This small molecule binds to this protein.
Small molecule (SMILES): CC/C(C)=C1\OC(=O)[C@H](C)[C@H](O)[C@H](Cc2cccnc2)NC(=O)[C@@H](NC(=O)c2ncccc2O)[C@@H](C)OC1=O

Binding-site contacts:
Ligand atom CBL contacts residue PHE149 of chain 2.E at 3.8 Å (hydrophobic).
Ligand atom OAI contacts residue GLY96 of chain 2.E at 3.4 Å.
Ligand atom CBK contacts residue PHE149 of chain 2.E at 3.6 Å (hydrophobic).
Ligand atom OAI contacts residue MET161 of chain 2.E at 3.8 Å.
Ligand atom OAJ contacts residue ILE194 of chain 2.E at 3.2 Å (h-bond).
Ligand atom CBE contacts residue MET103 of chain 2.E at 3.9 Å (hydrophobic).
Ligand atom NAT contacts residue ASP148 of chain 2.E at 3.2 Å (salt-bridge).
Ligand atom CAK contacts residue ILE21 of chain 2.E at 3.6 Å (hydrophobic).
Ligand atom CBG contacts residue LYS165 of chain 2.E at 3.8 Å.
Ligand atom CBB contacts residue GLY96 of chain 2.E at 3.7 Å.
Ligand atom O contacts residue TYR158 of chain 2.E at 2.7 Å (h-bond).
Ligand atom CAQ contacts residue PHE149 of chain 2.E at 3.7 Å (hydrophobic).
Ligand atom CAO contacts residue ILE21 of chain 2.E at 3.8 Å (hydrophobic).
Ligand atom OAI contacts residue LYS165 of chain 2.E at 2.9 Å (salt-bridge).
Ligand atom CAS contacts residue GLY192 of chain 2.E at 3.6 Å.
Ligand atom CBG contacts residue GLY96 of chain 2.E at 3.5 Å.
Ligand atom C contacts residue TYR158 of chain 2.E at 3.9 Å (hydrophobic).
Ligand atom CAP contacts residue ILE95 of chain 2.E at 3.8 Å (hydrophobic).
Ligand atom CAQ contacts residue ASP148 of chain 2.E at 3.5 Å.
Ligand atom CBJ contacts residue TYR158 of chain 2.E at 3.9 Å (hydrophobic).
Ligand atom OAX contacts residue TYR158 of chain 2.E at 3.3 Å.
Ligand atom CAL contacts residue ALA94 of chain 2.E at 3.4 Å (hydrophobic).
Ligand atom CAM contacts residue MET147 of chain 2.E at 3.7 Å (hydrophobic).
Ligand atom CG2 contacts residue MET103 of chain 2.E at 3.7 Å (hydrophobic).
Ligand atom CAA contacts residue ILE215 of chain 2.E at 3.6 Å (hydrophobic).
Ligand atom CG2 contacts residue MET161 of chain 2.E at 3.9 Å (hydrophobic).
Ligand atom OG1 contacts residue MET103 of chain 2.E at 3.9 Å.
Ligand atom CAP contacts residue LYS165 of chain 2.E at 3.8 Å.
Ligand atom CAN contacts residue ALA94 of chain 2.E at 3.5 Å (hydrophobic).
Ligand atom CAB contacts residue MET103 of chain 2.E at 3.8 Å (hydrophobic).
Ligand atom CAP contacts residue MET147 of chain 2.E at 3.6 Å (hydrophobic).
Ligand atom OAF contacts residue GLY96 of chain 2.E at 3.5 Å (h-bond).
Ligand atom CAD contacts residue PHE149 of chain 2.E at 3.7 Å (hydrophobic).
Ligand atom CAP contacts residue GLY96 of chain 2.E at 3.8 Å.
Ligand atom CAZ contacts residue MET103 of chain 2.E at 3.7 Å (hydrophobic).
Ligand atom CAL contacts residue ILE95 of chain 2.E at 3.6 Å (hydrophobic).
Ligand atom CAS contacts residue PHE149 of chain 2.E at 3.7 Å (hydrophobic).
Ligand atom OAJ contacts residue PRO193 of chain 2.E at 3.4 Å.
Ligand atom CAL contacts residue MET147 of chain 2.E at 3.5 Å (hydrophobic).
Ligand atom CBJ contacts residue PHE149 of chain 2.E at 3.9 Å (hydrophobic).

Sequence of chain 2.E:
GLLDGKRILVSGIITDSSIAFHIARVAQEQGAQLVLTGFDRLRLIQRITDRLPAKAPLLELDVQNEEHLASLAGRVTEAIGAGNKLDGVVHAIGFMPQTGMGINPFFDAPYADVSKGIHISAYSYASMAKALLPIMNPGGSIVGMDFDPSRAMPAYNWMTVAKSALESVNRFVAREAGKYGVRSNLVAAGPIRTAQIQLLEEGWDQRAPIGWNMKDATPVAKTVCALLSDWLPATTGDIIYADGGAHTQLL